Sequence of chain 1.B:
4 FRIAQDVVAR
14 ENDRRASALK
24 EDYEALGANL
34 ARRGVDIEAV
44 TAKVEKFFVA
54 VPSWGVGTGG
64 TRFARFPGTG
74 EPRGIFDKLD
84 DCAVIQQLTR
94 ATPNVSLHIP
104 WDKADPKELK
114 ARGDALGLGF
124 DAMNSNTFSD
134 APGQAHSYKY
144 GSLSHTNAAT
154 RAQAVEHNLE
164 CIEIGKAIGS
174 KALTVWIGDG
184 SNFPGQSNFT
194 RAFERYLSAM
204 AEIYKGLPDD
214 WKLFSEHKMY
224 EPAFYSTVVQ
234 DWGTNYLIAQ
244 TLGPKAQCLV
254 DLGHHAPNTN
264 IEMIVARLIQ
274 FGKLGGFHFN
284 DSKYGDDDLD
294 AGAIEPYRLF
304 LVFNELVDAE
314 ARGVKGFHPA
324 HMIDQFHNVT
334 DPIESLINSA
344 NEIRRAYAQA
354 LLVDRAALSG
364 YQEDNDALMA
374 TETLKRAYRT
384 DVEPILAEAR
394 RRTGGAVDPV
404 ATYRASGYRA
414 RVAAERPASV

This small molecule binds to this protein.
Small molecule (SMILES): C[C@H](O)[C@H](O)[C@@H](O)[C@@H](O)C=O

Binding-site contacts:
Ligand atom O4 contacts residue MN1 of chain 1.F at 3.9 Å.
Ligand atom C1 contacts residue MN1 of chain 1.F at 2.9 Å.
Ligand atom C3 contacts residue MN1 of chain 1.E at 3.2 Å.
Ligand atom C3 contacts residue TRP179 of chain 1.A at 3.7 Å (hydrophobic).
Ligand atom C2 contacts residue HIS257 of chain 1.A at 3.4 Å.
Ligand atom O1 contacts residue HIS257 of chain 1.A at 3.4 Å (h-bond).
Ligand atom O1 contacts residue MN1 of chain 1.F at 2.2 Å.
Ligand atom O1 contacts residue ASP289 of chain 1.A at 3.3 Å (salt-bridge).
Ligand atom C6 contacts residue HIS101 of chain 1.A at 3.5 Å.
Ligand atom C2 contacts residue ASP327 of chain 1.A at 3.7 Å.
Ligand atom C2 contacts residue MN1 of chain 1.E at 3.0 Å.
Ligand atom C4 contacts residue MN1 of chain 1.E at 4.0 Å.
Ligand atom O2 contacts residue ASP254 of chain 1.A at 3.2 Å (salt-bridge).
Ligand atom C4 contacts residue ASP327 of chain 1.A at 3.6 Å.
Ligand atom C2 contacts residue MN1 of chain 1.F at 3.0 Å.
Ligand atom C3 contacts residue ASP327 of chain 1.A at 3.6 Å.
Ligand atom C6 contacts residue TRP57 of chain 1.A at 3.6 Å (hydrophobic).
Ligand atom O2 contacts residue MN1 of chain 1.E at 2.2 Å.
Ligand atom O4 contacts residue MN1 of chain 1.E at 3.8 Å.
Ligand atom O3 contacts residue ASP327 of chain 1.A at 2.9 Å (salt-bridge).
Ligand atom C1 contacts residue LYS221 of chain 1.A at 3.8 Å.
Ligand atom O3 contacts residue GLU219 of chain 1.A at 2.8 Å (salt-bridge).
Ligand atom O5 contacts residue HIS101 of chain 1.A at 2.8 Å (h-bond).
Ligand atom C3 contacts residue GLU219 of chain 1.A at 3.5 Å.
Ligand atom O2 contacts residue MN1 of chain 1.F at 2.1 Å.
Ligand atom O2 contacts residue GLU219 of chain 1.A at 3.2 Å (salt-bridge).
Ligand atom C2 contacts residue TRP179 of chain 1.A at 3.6 Å (hydrophobic).
Ligand atom C1 contacts residue TRP179 of chain 1.A at 3.3 Å (hydrophobic).
Ligand atom C1 contacts residue PHE66 of chain 1.B at 3.8 Å (hydrophobic).
Ligand atom O3 contacts residue HIS281 of chain 1.A at 3.2 Å.
Ligand atom C5 contacts residue HIS101 of chain 1.A at 3.7 Å.
Ligand atom O2 contacts residue HIS257 of chain 1.A at 3.0 Å.
Ligand atom O2 contacts residue ASP327 of chain 1.A at 2.8 Å (salt-bridge).
Ligand atom C2 contacts residue GLU219 of chain 1.A at 3.4 Å.
Ligand atom O1 contacts residue LYS221 of chain 1.A at 2.7 Å (salt-bridge).
Ligand atom C1 contacts residue HIS257 of chain 1.A at 3.9 Å.
Ligand atom O3 contacts residue MN1 of chain 1.E at 2.3 Å.
Ligand atom O1 contacts residue TRP179 of chain 1.A at 3.6 Å.
Ligand atom O4 contacts residue ASP327 of chain 1.A at 2.8 Å (salt-bridge).
Ligand atom O1 contacts residue PHE66 of chain 1.B at 3.4 Å.

Sequence of chain 1.A:
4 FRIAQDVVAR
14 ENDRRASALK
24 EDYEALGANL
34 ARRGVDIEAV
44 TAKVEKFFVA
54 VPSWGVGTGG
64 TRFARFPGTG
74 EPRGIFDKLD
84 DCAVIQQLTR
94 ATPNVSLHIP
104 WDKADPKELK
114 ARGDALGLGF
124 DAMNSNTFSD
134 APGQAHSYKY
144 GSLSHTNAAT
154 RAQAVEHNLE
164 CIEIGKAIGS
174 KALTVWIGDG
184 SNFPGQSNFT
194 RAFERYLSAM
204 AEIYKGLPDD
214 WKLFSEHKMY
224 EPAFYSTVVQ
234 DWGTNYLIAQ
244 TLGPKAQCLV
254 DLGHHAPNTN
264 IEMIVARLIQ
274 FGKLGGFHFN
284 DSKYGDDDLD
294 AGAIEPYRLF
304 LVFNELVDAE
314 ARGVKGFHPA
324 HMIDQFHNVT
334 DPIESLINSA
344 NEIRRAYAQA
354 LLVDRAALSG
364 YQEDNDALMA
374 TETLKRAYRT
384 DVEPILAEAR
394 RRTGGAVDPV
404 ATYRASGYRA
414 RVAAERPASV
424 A